Sequence of chain 2.B:
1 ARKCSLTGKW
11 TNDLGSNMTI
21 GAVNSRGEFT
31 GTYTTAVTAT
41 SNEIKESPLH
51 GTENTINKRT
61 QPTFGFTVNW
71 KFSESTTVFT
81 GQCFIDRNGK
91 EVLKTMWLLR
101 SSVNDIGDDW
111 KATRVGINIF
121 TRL

The small molecule below binds the protein below.
Small molecule (SMILES): NC1=c2[nH]c(=O)n([C@@H]3C[C@@H](O)[C@H](CO)O3)c2=NCN1

Binding-site contacts:
Ligand atom O18 contacts residue THR35 of chain 1.B at 3.4 Å (h-bond).
Ligand atom N7 contacts residue THR35 of chain 1.B at 4.2 Å.
Ligand atom O3' contacts residue TYR33 of chain 1.B at 3.1 Å (h-bond).
Ligand atom C8 contacts residue ALA36 of chain 1.B at 3.7 Å (hydrophobic).
Ligand atom C3' contacts residue LEU14 of chain 1.B at 4.1 Å (hydrophobic).
Ligand atom O18 contacts residue ALA36 of chain 1.B at 3.0 Å (h-bond).
Ligand atom C5' contacts residue THR77 of chain 1.B at 3.5 Å.
Ligand atom O19 contacts residue TRP97 of chain 1.B at 3.4 Å.
Ligand atom O19 contacts residue THR77 of chain 1.B at 4.1 Å.
Ligand atom C3' contacts residue ASN118 of chain 1.B at 3.8 Å.
Ligand atom C5' contacts residue TRP70 of chain 1.B at 3.5 Å (hydrophobic).
Ligand atom C6 contacts residue PHE72 of chain 1.B at 3.9 Å (hydrophobic).
Ligand atom O3' contacts residue ASN118 of chain 1.B at 2.9 Å (h-bond).
Ligand atom C8 contacts residue THR35 of chain 1.B at 3.4 Å.
Ligand atom C4' contacts residue PHE79 of chain 1.B at 3.9 Å (hydrophobic).
Ligand atom C4 contacts residue TRP110 of chain 2.B at 3.5 Å (hydrophobic).
Ligand atom N6 contacts residue PHE72 of chain 1.B at 4.0 Å.
Ligand atom N7 contacts residue TRP110 of chain 2.B at 3.5 Å.
Ligand atom N9 contacts residue THR35 of chain 1.B at 3.4 Å (h-bond).
Ligand atom N7 contacts residue ALA36 of chain 1.B at 3.9 Å.
Ligand atom C1' contacts residue THR35 of chain 1.B at 3.5 Å.
Ligand atom O18 contacts residue TRP110 of chain 2.B at 4.0 Å.
Ligand atom C2 contacts residue LEU99 of chain 1.B at 4.0 Å (hydrophobic).
Ligand atom O19 contacts residue TRP110 of chain 2.B at 4.1 Å.
Ligand atom N3 contacts residue TRP70 of chain 1.B at 3.6 Å.
Ligand atom O4' contacts residue THR35 of chain 1.B at 4.0 Å.
Ligand atom O4' contacts residue TRP70 of chain 1.B at 3.2 Å.
Ligand atom C4 contacts residue THR35 of chain 1.B at 4.1 Å.
Ligand atom C8 contacts residue TRP110 of chain 2.B at 3.7 Å (hydrophobic).
Ligand atom N1 contacts residue PHE72 of chain 1.B at 3.7 Å.
Ligand atom C6 contacts residue TRP110 of chain 2.B at 3.9 Å (hydrophobic).
Ligand atom N3 contacts residue TRP110 of chain 2.B at 4.2 Å.
Ligand atom O3' contacts residue LEU14 of chain 1.B at 4.2 Å.
Ligand atom C2' contacts residue LEU14 of chain 1.B at 3.4 Å (hydrophobic).
Ligand atom C5 contacts residue TRP110 of chain 2.B at 3.4 Å (hydrophobic).
Ligand atom O3' contacts residue PHE79 of chain 1.B at 3.8 Å.
Ligand atom C2' contacts residue TRP110 of chain 2.B at 4.1 Å (hydrophobic).
Ligand atom N9 contacts residue TRP110 of chain 2.B at 3.8 Å.
Ligand atom C4' contacts residue TRP70 of chain 1.B at 3.6 Å (hydrophobic).
Ligand atom C2 contacts residue TRP70 of chain 1.B at 3.8 Å (hydrophobic).

Sequence of chain 1.B:
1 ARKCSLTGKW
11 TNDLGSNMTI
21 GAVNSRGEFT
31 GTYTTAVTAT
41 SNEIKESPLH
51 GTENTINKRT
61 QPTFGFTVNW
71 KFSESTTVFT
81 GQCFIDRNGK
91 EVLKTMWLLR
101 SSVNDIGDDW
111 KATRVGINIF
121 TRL